A small-molecule ligand and the protein it binds are described below.
Small molecule (SMILES): CC(=O)N[C@@H]1[C@@H](O)[C@H](O[C@@H]2O[C@H](CO[C@]3(C(=O)O)C[C@H](O)[C@@H](NC(C)=O)[C@H]([C@H](O)[C@H](O)CO)O3)[C@H](O)[C@H](O)[C@H]2O)[C@@H](CO)O[C@H]1O

Sequence of chain 52.A:
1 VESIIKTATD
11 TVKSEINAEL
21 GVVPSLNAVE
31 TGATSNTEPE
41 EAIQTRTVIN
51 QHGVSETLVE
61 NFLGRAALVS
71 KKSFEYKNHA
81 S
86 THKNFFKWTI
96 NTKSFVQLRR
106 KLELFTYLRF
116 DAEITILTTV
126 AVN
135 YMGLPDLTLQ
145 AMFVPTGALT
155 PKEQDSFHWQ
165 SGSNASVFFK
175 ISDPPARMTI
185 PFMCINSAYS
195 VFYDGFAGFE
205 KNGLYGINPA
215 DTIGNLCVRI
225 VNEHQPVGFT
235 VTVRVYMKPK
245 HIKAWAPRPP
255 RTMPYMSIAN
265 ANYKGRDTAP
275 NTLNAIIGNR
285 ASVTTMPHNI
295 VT

Binding-site contacts:
Ligand atom O6 contacts residue PRO274 of chain 52.A at 3.7 Å.
Ligand atom C11 contacts residue ILE233 of chain 52.C at 3.8 Å (hydrophobic).
Ligand atom N5 contacts residue ASN275 of chain 52.A at 3.5 Å (h-bond).
Ligand atom C3 contacts residue PRO274 of chain 52.A at 4.1 Å (hydrophobic).
Ligand atom C4 contacts residue ASP232 of chain 52.C at 3.5 Å.
Ligand atom O3 contacts residue GLY282 of chain 52.A at 3.4 Å.
Ligand atom C5 contacts residue ASN275 of chain 52.A at 3.5 Å.
Ligand atom C3 contacts residue ARG95 of chain 52.C at 3.9 Å.
Ligand atom C4 contacts residue ASN275 of chain 52.A at 3.8 Å.
Ligand atom O4 contacts residue ARG95 of chain 52.C at 3.6 Å.
Ligand atom O10 contacts residue ASN275 of chain 52.A at 2.9 Å (h-bond).
Ligand atom C5 contacts residue PRO274 of chain 52.A at 3.9 Å (hydrophobic).
Ligand atom C6 contacts residue ASP91 of chain 52.C at 3.9 Å.
Ligand atom C10 contacts residue ASN275 of chain 52.A at 3.2 Å.
Ligand atom O3 contacts residue PRO274 of chain 52.A at 3.9 Å.
Ligand atom C3 contacts residue PRO274 of chain 52.A at 3.8 Å (hydrophobic).
Ligand atom C11 contacts residue PRO231 of chain 52.C at 4.0 Å (hydrophobic).
Ligand atom C10 contacts residue PRO231 of chain 52.C at 3.9 Å (hydrophobic).
Ligand atom O1B contacts residue ARG104 of chain 52.C at 2.8 Å (salt-bridge).
Ligand atom C6 contacts residue PRO231 of chain 52.C at 4.0 Å (hydrophobic).
Ligand atom C4 contacts residue PRO231 of chain 52.C at 3.4 Å (hydrophobic).
Ligand atom O4 contacts residue ASP91 of chain 52.C at 2.8 Å (salt-bridge).
Ligand atom C3 contacts residue ASP232 of chain 52.C at 4.1 Å.
Ligand atom O10 contacts residue ARG270 of chain 52.A at 4.0 Å.
Ligand atom O4 contacts residue ASN275 of chain 52.A at 3.0 Å (h-bond).
Ligand atom C4 contacts residue ARG104 of chain 52.C at 4.0 Å.
Ligand atom C11 contacts residue ASP232 of chain 52.C at 3.8 Å.
Ligand atom O4 contacts residue ASP232 of chain 52.C at 2.8 Å (salt-bridge).
Ligand atom O6 contacts residue ASP91 of chain 52.C at 3.3 Å.
Ligand atom C1 contacts residue ARG104 of chain 52.C at 3.7 Å.
Ligand atom C5 contacts residue PRO231 of chain 52.C at 3.6 Å (hydrophobic).
Ligand atom C4 contacts residue PRO274 of chain 52.A at 4.0 Å (hydrophobic).
Ligand atom C11 contacts residue GLY234 of chain 52.C at 3.9 Å.
Ligand atom C3 contacts residue ARG104 of chain 52.C at 3.9 Å.
Ligand atom C4 contacts residue ASP91 of chain 52.C at 3.3 Å.
Ligand atom O4 contacts residue PRO231 of chain 52.C at 3.8 Å.
Ligand atom O7 contacts residue SER180 of chain 52.C at 3.7 Å.
Ligand atom N5 contacts residue PRO231 of chain 52.C at 2.9 Å (h-bond).
Ligand atom O7 contacts residue PRO274 of chain 52.A at 3.4 Å.
Ligand atom O3 contacts residue ASP91 of chain 52.C at 4.0 Å.

Sequence of chain 52.C:
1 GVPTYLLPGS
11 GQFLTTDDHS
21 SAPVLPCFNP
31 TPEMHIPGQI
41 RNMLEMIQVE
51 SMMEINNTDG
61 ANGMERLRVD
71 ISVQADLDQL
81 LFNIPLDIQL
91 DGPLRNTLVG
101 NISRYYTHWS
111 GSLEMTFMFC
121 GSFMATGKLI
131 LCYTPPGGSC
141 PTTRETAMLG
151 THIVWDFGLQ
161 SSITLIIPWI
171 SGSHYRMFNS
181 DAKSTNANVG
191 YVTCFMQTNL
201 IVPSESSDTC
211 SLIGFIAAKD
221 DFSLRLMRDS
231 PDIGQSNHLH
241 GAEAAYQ